The small molecule below binds the protein below.
Small molecule (SMILES): O=S(=O)(O)c1cccc2cccc(Nc3ccccc3)c12

Sequence of chain 1.A:
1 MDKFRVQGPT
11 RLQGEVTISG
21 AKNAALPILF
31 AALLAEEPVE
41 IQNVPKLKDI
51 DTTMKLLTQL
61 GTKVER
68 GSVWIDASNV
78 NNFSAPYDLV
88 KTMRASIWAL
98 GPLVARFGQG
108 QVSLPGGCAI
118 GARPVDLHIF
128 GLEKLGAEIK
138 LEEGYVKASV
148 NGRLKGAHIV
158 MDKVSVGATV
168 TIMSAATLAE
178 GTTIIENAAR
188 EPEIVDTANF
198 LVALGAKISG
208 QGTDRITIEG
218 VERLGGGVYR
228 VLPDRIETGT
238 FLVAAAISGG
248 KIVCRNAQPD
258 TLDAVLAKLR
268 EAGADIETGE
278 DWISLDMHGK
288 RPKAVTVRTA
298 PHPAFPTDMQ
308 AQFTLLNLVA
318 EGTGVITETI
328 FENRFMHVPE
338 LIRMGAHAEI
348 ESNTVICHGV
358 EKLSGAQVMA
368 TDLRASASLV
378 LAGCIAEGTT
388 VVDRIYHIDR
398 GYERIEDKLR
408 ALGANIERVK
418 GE

Binding-site contacts:
Ligand atom C4 contacts residue VAL87 of chain 1.A at 3.5 Å (hydrophobic).
Ligand atom C15 contacts residue GLY113 of chain 1.A at 3.5 Å.
Ligand atom C9 contacts residue PRO112 of chain 1.A at 3.8 Å (hydrophobic).
Ligand atom N contacts residue GLY113 of chain 1.A at 3.7 Å.
Ligand atom N contacts residue ARG91 of chain 1.A at 3.5 Å (salt-bridge).
Ligand atom C6 contacts residue ARG91 of chain 1.A at 3.6 Å.
Ligand atom C2 contacts residue ARG91 of chain 1.A at 3.6 Å.
Ligand atom O3 contacts residue PRO112 of chain 1.A at 3.6 Å (h-bond).
Ligand atom S contacts residue ARG120 of chain 1.A at 3.6 Å.
Ligand atom C7 contacts residue SER93 of chain 1.A at 3.5 Å.
Ligand atom C12 contacts residue ARG120 of chain 1.A at 3.8 Å.
Ligand atom O1 contacts residue ARG91 of chain 1.A at 3.8 Å.
Ligand atom C6 contacts residue VAL87 of chain 1.A at 3.5 Å (hydrophobic).
Ligand atom O2 contacts residue ARG120 of chain 1.A at 3.9 Å.
Ligand atom C8 contacts residue LEU111 of chain 1.A at 3.8 Å (hydrophobic).
Ligand atom C14 contacts residue GLY113 of chain 1.A at 3.8 Å.
Ligand atom C10 contacts residue PRO112 of chain 1.A at 3.8 Å (hydrophobic).
Ligand atom O3 contacts residue ARG120 of chain 1.A at 2.7 Å (salt-bridge).
Ligand atom C6 contacts residue SER93 of chain 1.A at 3.6 Å.
Ligand atom C5 contacts residue ARG91 of chain 1.A at 3.6 Å.
Ligand atom C8 contacts residue PRO112 of chain 1.A at 3.8 Å (hydrophobic).
Ligand atom O3 contacts residue GLY113 of chain 1.A at 2.5 Å (h-bond).
Ligand atom C3 contacts residue LYS88 of chain 1.A at 3.5 Å.
Ligand atom C1 contacts residue ARG91 of chain 1.A at 3.8 Å.
Ligand atom C5 contacts residue PRO112 of chain 1.A at 3.6 Å (hydrophobic).
Ligand atom C10 contacts residue ARG91 of chain 1.A at 3.7 Å.
Ligand atom C16 contacts residue PRO112 of chain 1.A at 3.6 Å (hydrophobic).
Ligand atom C12 contacts residue ARG91 of chain 1.A at 3.5 Å.
Ligand atom C11 contacts residue ARG91 of chain 1.A at 3.5 Å.
Ligand atom C6 contacts residue MET90 of chain 1.A at 3.6 Å (hydrophobic).
Ligand atom C6 contacts residue PRO112 of chain 1.A at 3.6 Å (hydrophobic).
Ligand atom C11 contacts residue GLY113 of chain 1.A at 3.4 Å.
Ligand atom C16 contacts residue GLY113 of chain 1.A at 3.2 Å.
Ligand atom C4 contacts residue LYS88 of chain 1.A at 3.6 Å.
Ligand atom C12 contacts residue GLY113 of chain 1.A at 3.7 Å.
Ligand atom C4 contacts residue ARG91 of chain 1.A at 3.9 Å.
Ligand atom O2 contacts residue LEU111 of chain 1.A at 3.2 Å.
Ligand atom C15 contacts residue PRO112 of chain 1.A at 3.9 Å (hydrophobic).
Ligand atom O3 contacts residue LEU111 of chain 1.A at 3.6 Å.
Ligand atom C7 contacts residue PRO112 of chain 1.A at 3.7 Å (hydrophobic).